Sequence of chain 47.C:
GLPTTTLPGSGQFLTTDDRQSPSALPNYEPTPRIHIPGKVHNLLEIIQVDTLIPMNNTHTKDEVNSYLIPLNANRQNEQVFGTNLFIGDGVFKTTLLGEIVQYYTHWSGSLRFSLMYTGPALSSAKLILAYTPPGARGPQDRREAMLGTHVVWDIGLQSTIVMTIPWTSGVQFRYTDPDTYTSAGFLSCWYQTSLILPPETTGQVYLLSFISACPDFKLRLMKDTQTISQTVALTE

This small molecule binds to this protein.
Small molecule (SMILES): Cc1cc(CCCCCOc2ccc(C3=NCCO3)cc2)on1

Sequence of chain 47.A:
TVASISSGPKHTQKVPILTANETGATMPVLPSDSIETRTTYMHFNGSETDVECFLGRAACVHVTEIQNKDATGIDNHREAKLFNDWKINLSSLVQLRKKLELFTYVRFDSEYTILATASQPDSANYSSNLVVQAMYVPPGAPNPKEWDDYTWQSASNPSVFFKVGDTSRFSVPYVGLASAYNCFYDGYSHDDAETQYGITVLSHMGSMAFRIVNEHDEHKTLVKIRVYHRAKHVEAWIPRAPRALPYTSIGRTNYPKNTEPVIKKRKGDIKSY

Binding-site contacts:
Ligand atom C5B contacts residue MET224 of chain 47.A at 3.9 Å (hydrophobic).
Ligand atom N2 contacts residue LEU106 of chain 47.A at 3.8 Å.
Ligand atom N3A contacts residue ALA24 of chain 47.C at 3.8 Å.
Ligand atom C5A contacts residue VAL176 of chain 47.A at 3.6 Å (hydrophobic).
Ligand atom N3A contacts residue PRO174 of chain 47.A at 3.7 Å.
Ligand atom C3C contacts residue TYR128 of chain 47.A at 3.4 Å (hydrophobic).
Ligand atom O1B contacts residue ILE104 of chain 47.A at 3.9 Å.
Ligand atom C5A contacts residue PHE186 of chain 47.A at 3.5 Å (hydrophobic).
Ligand atom N3A contacts residue PHE186 of chain 47.A at 4.0 Å.
Ligand atom C2B contacts residue VAL188 of chain 47.A at 3.5 Å (hydrophobic).
Ligand atom C3B contacts residue VAL188 of chain 47.A at 3.8 Å (hydrophobic).
Ligand atom O1A contacts residue PHE186 of chain 47.A at 3.0 Å.
Ligand atom C1B contacts residue VAL188 of chain 47.A at 3.8 Å (hydrophobic).
Ligand atom C6B contacts residue ILE104 of chain 47.A at 3.6 Å (hydrophobic).
Ligand atom C3B contacts residue TYR152 of chain 47.A at 3.7 Å (hydrophobic).
Ligand atom C4 contacts residue LEU106 of chain 47.A at 3.9 Å (hydrophobic).
Ligand atom C2A contacts residue PHE186 of chain 47.A at 3.3 Å (hydrophobic).
Ligand atom C6B contacts residue TYR128 of chain 47.A at 3.3 Å (hydrophobic).
Ligand atom C5B contacts residue PHE186 of chain 47.A at 3.9 Å (hydrophobic).
Ligand atom C2C contacts residue TYR197 of chain 47.A at 3.7 Å (hydrophobic).
Ligand atom O1B contacts residue TYR128 of chain 47.A at 3.4 Å (h-bond).
Ligand atom C5C contacts residue VAL191 of chain 47.A at 3.8 Å (hydrophobic).
Ligand atom N3A contacts residue TYR152 of chain 47.A at 3.5 Å.
Ligand atom C4C contacts residue VAL188 of chain 47.A at 3.7 Å (hydrophobic).
Ligand atom C4A contacts residue PRO174 of chain 47.A at 3.1 Å (hydrophobic).
Ligand atom C1C contacts residue LEU106 of chain 47.A at 3.8 Å (hydrophobic).
Ligand atom C5A contacts residue ALA150 of chain 47.A at 3.6 Å (hydrophobic).
Ligand atom O1 contacts residue MET221 of chain 47.A at 3.8 Å.
Ligand atom C5B contacts residue TYR128 of chain 47.A at 4.0 Å (hydrophobic).
Ligand atom C2A contacts residue TYR152 of chain 47.A at 3.6 Å (hydrophobic).
Ligand atom C4B contacts residue TYR152 of chain 47.A at 3.8 Å (hydrophobic).
Ligand atom C2C contacts residue MET221 of chain 47.A at 3.8 Å (hydrophobic).
Ligand atom O1 contacts residue LEU106 of chain 47.A at 3.8 Å.
Ligand atom C1B contacts residue ILE104 of chain 47.A at 4.0 Å (hydrophobic).
Ligand atom C4C contacts residue VAL191 of chain 47.A at 3.0 Å (hydrophobic).
Ligand atom C1B contacts residue TYR128 of chain 47.A at 3.6 Å (hydrophobic).
Ligand atom C1C contacts residue TYR128 of chain 47.A at 3.7 Å (hydrophobic).
Ligand atom C4 contacts residue TYR197 of chain 47.A at 3.8 Å (hydrophobic).
Ligand atom C5 contacts residue LEU106 of chain 47.A at 3.8 Å (hydrophobic).
Ligand atom C4B contacts residue PHE186 of chain 47.A at 3.6 Å (hydrophobic).